The small molecule below binds the protein below.
Small molecule (SMILES): Cc1ccc(-n2nc(C(C)(C)C)cc2NC(=O)Nc2ccc(OCCN3CCOCC3)c3ccccc23)cc1

Binding-site contacts:
Ligand atom N2 contacts residue GLU73 of chain 1.A at 2.8 Å (salt-bridge).
Ligand atom C46 contacts residue GLU109 of chain 1.A at 3.8 Å.
Ligand atom N12 contacts residue ASP169 of chain 1.A at 3.6 Å.
Ligand atom C1 contacts residue GLU73 of chain 1.A at 3.3 Å.
Ligand atom C7 contacts residue PHE170 of chain 1.A at 3.5 Å (hydrophobic).
Ligand atom C1 contacts residue ASP169 of chain 1.A at 3.3 Å.
Ligand atom N2 contacts residue ASP169 of chain 1.A at 3.7 Å.
Ligand atom C32 contacts residue LYS55 of chain 1.A at 3.7 Å.
Ligand atom C25 contacts residue ARG69 of chain 1.A at 3.5 Å.
Ligand atom N9 contacts residue GLU73 of chain 1.A at 2.8 Å (salt-bridge).
Ligand atom C42 contacts residue PHE170 of chain 1.A at 3.6 Å (hydrophobic).
Ligand atom O1 contacts residue LEU168 of chain 1.A at 3.3 Å.
Ligand atom N11 contacts residue ASP169 of chain 1.A at 3.5 Å.
Ligand atom C4 contacts residue ILE86 of chain 1.A at 3.7 Å (hydrophobic).
Ligand atom O1 contacts residue ILE86 of chain 1.A at 3.5 Å.
Ligand atom C1 contacts residue ILE86 of chain 1.A at 3.8 Å (hydrophobic).
Ligand atom N9 contacts residue ASP169 of chain 1.A at 3.7 Å.
Ligand atom C32 contacts residue LEU106 of chain 1.A at 3.7 Å (hydrophobic).
Ligand atom C20 contacts residue LEU76 of chain 1.A at 3.7 Å (hydrophobic).
Ligand atom C31 contacts residue ILE86 of chain 1.A at 3.6 Å (hydrophobic).
Ligand atom C8 contacts residue ASP169 of chain 1.A at 3.5 Å.
Ligand atom C24 contacts residue ASP169 of chain 1.A at 3.5 Å.
Ligand atom C34 contacts residue MET108 of chain 1.A at 3.7 Å (hydrophobic).
Ligand atom C24 contacts residue GLU73 of chain 1.A at 3.6 Å.
Ligand atom C17 contacts residue LEU142 of chain 1.A at 3.7 Å (hydrophobic).
Ligand atom C46 contacts residue MET111 of chain 1.A at 3.7 Å (hydrophobic).
Ligand atom C45 contacts residue MET108 of chain 1.A at 3.8 Å (hydrophobic).
Ligand atom C33 contacts residue LEU106 of chain 1.A at 3.6 Å (hydrophobic).
Ligand atom C33 contacts residue ALA53 of chain 1.A at 3.5 Å (hydrophobic).
Ligand atom O47 contacts residue LEU110 of chain 1.A at 3.6 Å.
Ligand atom C10 contacts residue ASP169 of chain 1.A at 3.7 Å.
Ligand atom C25 contacts residue GLN37 of chain 1.A at 3.8 Å.
Ligand atom C48 contacts residue MET111 of chain 1.A at 3.7 Å (hydrophobic).
Ligand atom C14 contacts residue ILE86 of chain 1.A at 3.7 Å (hydrophobic).
Ligand atom O47 contacts residue MET111 of chain 1.A at 2.8 Å (h-bond).
Ligand atom O1 contacts residue ASP169 of chain 1.A at 2.9 Å (salt-bridge).
Ligand atom O41 contacts residue VAL40 of chain 1.A at 3.6 Å.
Ligand atom C33 contacts residue LYS55 of chain 1.A at 3.7 Å.
Ligand atom C33 contacts residue MET108 of chain 1.A at 3.7 Å (hydrophobic).
Ligand atom C14 contacts residue ASP169 of chain 1.A at 3.8 Å.

Sequence of chain 1.A:
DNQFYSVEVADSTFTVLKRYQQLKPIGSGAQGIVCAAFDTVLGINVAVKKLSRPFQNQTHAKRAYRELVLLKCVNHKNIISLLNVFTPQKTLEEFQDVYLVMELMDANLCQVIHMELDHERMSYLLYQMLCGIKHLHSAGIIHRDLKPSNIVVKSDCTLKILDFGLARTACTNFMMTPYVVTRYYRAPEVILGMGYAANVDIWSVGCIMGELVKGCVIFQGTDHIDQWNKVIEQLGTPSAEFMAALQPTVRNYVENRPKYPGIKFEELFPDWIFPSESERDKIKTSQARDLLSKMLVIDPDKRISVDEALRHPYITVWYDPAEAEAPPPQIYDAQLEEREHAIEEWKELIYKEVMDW